Sequence of chain 36.A:
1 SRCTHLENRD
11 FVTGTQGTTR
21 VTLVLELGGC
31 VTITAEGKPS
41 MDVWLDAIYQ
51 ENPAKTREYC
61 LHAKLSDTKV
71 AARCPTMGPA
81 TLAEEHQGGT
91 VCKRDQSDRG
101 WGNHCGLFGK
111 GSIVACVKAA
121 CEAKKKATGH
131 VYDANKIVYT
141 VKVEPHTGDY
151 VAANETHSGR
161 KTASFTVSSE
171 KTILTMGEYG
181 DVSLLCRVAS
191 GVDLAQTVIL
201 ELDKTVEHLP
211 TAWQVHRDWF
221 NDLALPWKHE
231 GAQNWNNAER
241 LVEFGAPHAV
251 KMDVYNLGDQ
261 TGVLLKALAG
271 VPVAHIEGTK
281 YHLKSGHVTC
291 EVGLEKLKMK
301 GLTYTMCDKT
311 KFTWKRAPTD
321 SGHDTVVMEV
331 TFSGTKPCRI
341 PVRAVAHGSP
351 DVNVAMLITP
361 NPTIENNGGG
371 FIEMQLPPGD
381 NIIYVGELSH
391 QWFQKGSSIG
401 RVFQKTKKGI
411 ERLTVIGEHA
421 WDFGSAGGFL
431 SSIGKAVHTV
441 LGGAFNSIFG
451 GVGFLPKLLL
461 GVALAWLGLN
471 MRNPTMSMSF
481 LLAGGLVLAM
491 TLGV

Binding-site contacts:
Ligand atom C4 contacts residue HIS104 of chain 36.B at 4.5 Å.
Ligand atom C7 contacts residue ASN154 of chain 36.A at 3.4 Å.
Ligand atom C5 contacts residue HIS104 of chain 36.B at 3.2 Å.
Ligand atom C5 contacts residue ASN154 of chain 36.A at 3.6 Å.
Ligand atom C6 contacts residue HIS104 of chain 36.B at 3.5 Å.
Ligand atom N2 contacts residue ASN154 of chain 36.A at 2.9 Å (h-bond).
Ligand atom C4 contacts residue ASN154 of chain 36.A at 4.2 Å.
Ligand atom C8 contacts residue ASN154 of chain 36.A at 3.7 Å.
Ligand atom O5 contacts residue ASN154 of chain 36.A at 2.3 Å (h-bond).
Ligand atom O5 contacts residue HIS104 of chain 36.B at 3.1 Å.
Ligand atom C6 contacts residue VAL250 of chain 36.B at 4.3 Å (hydrophobic).
Ligand atom O7 contacts residue ASN154 of chain 36.A at 3.4 Å (h-bond).
Ligand atom C1 contacts residue HIS104 of chain 36.B at 3.7 Å.
Ligand atom C3 contacts residue ASN154 of chain 36.A at 3.8 Å.
Ligand atom C2 contacts residue ASN154 of chain 36.A at 2.4 Å.
Ligand atom C1 contacts residue ASN154 of chain 36.A at 1.4 Å.
Ligand atom C8 contacts residue HIS104 of chain 36.B at 4.5 Å.

This small molecule binds to this protein.
Small molecule (SMILES): CC(=O)N[C@H]1[C@H](O[C@H]2[C@H](O)[C@@H](NC(C)=O)CO[C@@H]2CO[C@@H]2O[C@@H](C)[C@@H](O)[C@@H](O)[C@@H]2O)O[C@H](CO)[C@@H](O)[C@@H]1O

Sequence of chain 36.B:
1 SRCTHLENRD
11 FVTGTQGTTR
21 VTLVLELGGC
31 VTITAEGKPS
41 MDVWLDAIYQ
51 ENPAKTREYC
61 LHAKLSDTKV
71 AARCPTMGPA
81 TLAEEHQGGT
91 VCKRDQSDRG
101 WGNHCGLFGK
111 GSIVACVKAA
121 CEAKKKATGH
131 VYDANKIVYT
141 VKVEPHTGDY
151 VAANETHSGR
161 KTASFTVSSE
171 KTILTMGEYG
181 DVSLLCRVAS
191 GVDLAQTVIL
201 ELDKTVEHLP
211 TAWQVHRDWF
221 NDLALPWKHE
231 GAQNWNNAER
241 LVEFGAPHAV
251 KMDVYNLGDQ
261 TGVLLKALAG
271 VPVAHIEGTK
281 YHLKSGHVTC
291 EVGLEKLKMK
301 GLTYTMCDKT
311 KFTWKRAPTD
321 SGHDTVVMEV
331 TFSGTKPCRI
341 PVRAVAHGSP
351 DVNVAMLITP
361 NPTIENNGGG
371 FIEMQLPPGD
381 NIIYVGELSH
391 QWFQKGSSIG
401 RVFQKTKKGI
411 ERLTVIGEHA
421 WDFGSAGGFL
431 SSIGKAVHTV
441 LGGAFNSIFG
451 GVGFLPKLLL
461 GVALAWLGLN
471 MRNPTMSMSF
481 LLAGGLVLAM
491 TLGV